This protein binds this small molecule.
Small molecule (SMILES): CC(=O)N[C@H]1[C@H](O[C@H]2[C@H](O)[C@@H](NC(C)=O)CO[C@@H]2CO)O[C@H](CO)[C@@H](O[C@@H]2O[C@H](CO[C@H]3O[C@H](CO)[C@@H](O)[C@H](O[C@H]4O[C@H](CO)[C@@H](O)[C@H](O)[C@@H]4O)[C@@H]3O)[C@@H](O)[C@H](O[C@H]3O[C@H](CO)[C@@H](O)[C@H](O)[C@@H]3O)[C@@H]2O)[C@@H]1O

Binding-site contacts:
Ligand atom C1 contacts residue ASN162 of chain 1.E at 3.0 Å.
Ligand atom C1 contacts residue THR163 of chain 1.E at 3.8 Å.
Ligand atom C6 contacts residue VAL147 of chain 1.E at 4.4 Å (hydrophobic).
Ligand atom O6 contacts residue ARG157 of chain 1.E at 3.6 Å.
Ligand atom O5 contacts residue ASN162 of chain 1.E at 3.1 Å (h-bond).
Ligand atom C5 contacts residue ASN162 of chain 1.E at 4.4 Å.
Ligand atom C2 contacts residue ASN162 of chain 1.E at 4.3 Å.

Sequence of chain 1.E:
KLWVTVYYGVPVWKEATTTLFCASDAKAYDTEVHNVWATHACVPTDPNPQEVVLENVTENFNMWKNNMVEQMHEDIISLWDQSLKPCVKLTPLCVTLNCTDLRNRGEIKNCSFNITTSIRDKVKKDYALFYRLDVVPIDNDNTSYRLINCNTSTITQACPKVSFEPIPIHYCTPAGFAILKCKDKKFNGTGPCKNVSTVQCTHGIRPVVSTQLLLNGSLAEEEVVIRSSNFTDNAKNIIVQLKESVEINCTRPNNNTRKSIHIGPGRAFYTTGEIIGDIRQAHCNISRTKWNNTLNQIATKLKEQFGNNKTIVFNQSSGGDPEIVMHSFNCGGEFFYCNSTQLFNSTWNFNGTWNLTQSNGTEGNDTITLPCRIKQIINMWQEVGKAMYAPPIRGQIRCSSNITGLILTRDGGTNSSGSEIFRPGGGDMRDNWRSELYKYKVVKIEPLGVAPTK